Binding-site contacts:
Ligand atom C4 contacts residue ASN61 of chain 1.B at 4.2 Å.
Ligand atom C3 contacts residue ASN61 of chain 1.B at 3.7 Å.
Ligand atom C2 contacts residue ASN61 of chain 1.B at 2.4 Å.
Ligand atom N2 contacts residue ASN61 of chain 1.B at 2.8 Å (h-bond).
Ligand atom C8 contacts residue ASN61 of chain 1.B at 4.2 Å.
Ligand atom C1 contacts residue ASN61 of chain 1.B at 1.4 Å.
Ligand atom C7 contacts residue ASN61 of chain 1.B at 3.1 Å.
Ligand atom C5 contacts residue ASN61 of chain 1.B at 3.6 Å.
Ligand atom O7 contacts residue TYR28 of chain 1.B at 4.2 Å.
Ligand atom O7 contacts residue ASN61 of chain 1.B at 3.0 Å (h-bond).
Ligand atom O5 contacts residue ASN61 of chain 1.B at 2.4 Å (h-bond).

The protein below binds the small molecule below.
Small molecule (SMILES): CC(=O)N[C@@H]1[C@@H](O)[C@H](O)[C@@H](CO)O[C@H]1O

Sequence of chain 1.B:
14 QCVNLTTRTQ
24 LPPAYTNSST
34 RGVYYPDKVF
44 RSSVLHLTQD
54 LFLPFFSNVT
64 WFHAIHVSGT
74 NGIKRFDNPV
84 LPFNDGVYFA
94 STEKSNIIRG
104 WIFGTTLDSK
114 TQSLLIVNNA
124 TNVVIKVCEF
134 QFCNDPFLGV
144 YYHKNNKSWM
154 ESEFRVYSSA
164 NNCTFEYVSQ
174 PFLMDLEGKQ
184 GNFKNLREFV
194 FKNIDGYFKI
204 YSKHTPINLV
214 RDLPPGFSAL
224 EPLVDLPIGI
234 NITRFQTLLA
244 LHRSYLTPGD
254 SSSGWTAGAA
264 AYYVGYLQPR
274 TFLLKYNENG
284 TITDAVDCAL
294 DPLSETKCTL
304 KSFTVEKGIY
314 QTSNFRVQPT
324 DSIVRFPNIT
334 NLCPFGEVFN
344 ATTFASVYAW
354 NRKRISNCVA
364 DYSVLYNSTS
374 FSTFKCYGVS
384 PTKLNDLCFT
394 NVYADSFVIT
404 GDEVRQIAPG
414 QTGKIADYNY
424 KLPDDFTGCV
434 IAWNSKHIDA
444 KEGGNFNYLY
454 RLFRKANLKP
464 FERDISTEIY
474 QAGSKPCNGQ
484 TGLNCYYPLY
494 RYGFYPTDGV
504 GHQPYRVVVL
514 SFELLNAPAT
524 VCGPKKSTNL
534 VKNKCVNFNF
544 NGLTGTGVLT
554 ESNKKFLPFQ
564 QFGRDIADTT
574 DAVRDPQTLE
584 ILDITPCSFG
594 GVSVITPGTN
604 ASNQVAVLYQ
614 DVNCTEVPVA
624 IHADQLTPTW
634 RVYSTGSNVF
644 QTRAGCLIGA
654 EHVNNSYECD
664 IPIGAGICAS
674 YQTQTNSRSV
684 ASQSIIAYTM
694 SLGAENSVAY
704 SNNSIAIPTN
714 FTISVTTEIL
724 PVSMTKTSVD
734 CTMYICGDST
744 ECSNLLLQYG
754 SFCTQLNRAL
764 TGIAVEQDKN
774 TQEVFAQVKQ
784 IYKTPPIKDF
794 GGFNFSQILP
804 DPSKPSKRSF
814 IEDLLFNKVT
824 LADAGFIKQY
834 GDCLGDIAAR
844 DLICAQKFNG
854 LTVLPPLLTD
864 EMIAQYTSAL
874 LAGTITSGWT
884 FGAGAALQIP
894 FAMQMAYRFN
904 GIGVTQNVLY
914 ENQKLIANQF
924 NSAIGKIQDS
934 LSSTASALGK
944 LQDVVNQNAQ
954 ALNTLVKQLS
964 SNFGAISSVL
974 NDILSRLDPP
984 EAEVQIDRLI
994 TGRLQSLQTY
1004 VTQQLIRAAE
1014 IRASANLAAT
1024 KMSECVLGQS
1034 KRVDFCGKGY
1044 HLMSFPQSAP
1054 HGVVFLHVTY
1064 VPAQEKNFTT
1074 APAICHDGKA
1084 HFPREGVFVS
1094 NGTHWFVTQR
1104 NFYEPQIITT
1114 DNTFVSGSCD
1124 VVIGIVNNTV